Sequence of chain 2.A:
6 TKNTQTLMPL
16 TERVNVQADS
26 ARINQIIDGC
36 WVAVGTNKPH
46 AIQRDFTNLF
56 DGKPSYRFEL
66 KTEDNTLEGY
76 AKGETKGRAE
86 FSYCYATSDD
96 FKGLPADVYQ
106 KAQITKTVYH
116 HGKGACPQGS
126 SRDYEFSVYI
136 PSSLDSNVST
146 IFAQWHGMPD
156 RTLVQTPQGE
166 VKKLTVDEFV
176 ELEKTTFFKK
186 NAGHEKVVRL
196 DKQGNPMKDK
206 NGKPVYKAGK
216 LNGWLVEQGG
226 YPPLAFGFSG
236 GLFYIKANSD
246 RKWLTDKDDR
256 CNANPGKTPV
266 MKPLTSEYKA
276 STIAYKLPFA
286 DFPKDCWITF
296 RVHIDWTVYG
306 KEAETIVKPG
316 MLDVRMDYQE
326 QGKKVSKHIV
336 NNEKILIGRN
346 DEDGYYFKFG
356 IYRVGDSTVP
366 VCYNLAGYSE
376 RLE

Binding-site contacts:
Ligand atom O5S contacts residue ALA23 of chain 2.A at 3.3 Å.
Ligand atom O1 contacts residue GLN223 of chain 2.A at 2.8 Å (h-bond).
Ligand atom O1S contacts residue ARG83 of chain 2.A at 3.4 Å (salt-bridge).
Ligand atom O1 contacts residue ARG156 of chain 2.A at 3.8 Å.
Ligand atom O2S contacts residue ARG156 of chain 2.A at 2.6 Å (salt-bridge).
Ligand atom S1 contacts residue GLY224 of chain 2.A at 3.6 Å (h-bond).
Ligand atom O1S contacts residue PRO154 of chain 2.A at 3.7 Å.
Ligand atom O3S contacts residue GLY224 of chain 2.A at 3.2 Å.
Ligand atom O4S contacts residue ASN20 of chain 2.A at 3.1 Å (h-bond).
Ligand atom O2 contacts residue LEU72 of chain 2.A at 4.0 Å.
Ligand atom C5 contacts residue ARG83 of chain 2.A at 4.0 Å.
Ligand atom O5 contacts residue ARG83 of chain 2.A at 3.3 Å (salt-bridge).
Ligand atom C1 contacts residue GLN223 of chain 2.A at 3.9 Å.
Ligand atom C2 contacts residue GLN223 of chain 2.A at 4.0 Å.
Ligand atom C1 contacts residue ARG156 of chain 2.A at 3.5 Å.
Ligand atom C6 contacts residue LYS81 of chain 2.A at 3.4 Å.
Ligand atom S2 contacts residue LYS111 of chain 2.A at 4.0 Å.
Ligand atom O3S contacts residue HIS151 of chain 2.A at 3.2 Å.
Ligand atom O6S contacts residue LYS111 of chain 2.A at 3.0 Å.
Ligand atom O1S contacts residue GLY40 of chain 2.A at 3.4 Å.
Ligand atom O6A contacts residue LYS81 of chain 2.A at 3.4 Å (salt-bridge).
Ligand atom O6B contacts residue LYS81 of chain 2.A at 2.8 Å (salt-bridge).
Ligand atom O2S contacts residue HIS151 of chain 2.A at 3.6 Å.
Ligand atom O1S contacts residue GLY224 of chain 2.A at 3.0 Å (h-bond).
Ligand atom O6 contacts residue LYS111 of chain 2.A at 3.8 Å.
Ligand atom S1 contacts residue HIS151 of chain 2.A at 4.0 Å.
Ligand atom O2S contacts residue GLN22 of chain 2.A at 3.9 Å.
Ligand atom O6A contacts residue LYS185 of chain 2.A at 3.9 Å.
Ligand atom O1S contacts residue ARG156 of chain 2.A at 2.7 Å (salt-bridge).
Ligand atom S1 contacts residue GLN223 of chain 2.A at 4.0 Å.
Ligand atom O5 contacts residue GLN22 of chain 2.A at 4.0 Å.
Ligand atom S1 contacts residue ARG156 of chain 2.A at 3.4 Å (salt-bridge).
Ligand atom N2 contacts residue GLN223 of chain 2.A at 3.2 Å (h-bond).
Ligand atom O2 contacts residue ARG83 of chain 2.A at 3.9 Å.
Ligand atom O6B contacts residue ARG83 of chain 2.A at 3.6 Å.
Ligand atom S2 contacts residue ASN20 of chain 2.A at 3.5 Å (h-bond).
Ligand atom O3S contacts residue PRO154 of chain 2.A at 3.8 Å.
Ligand atom N2 contacts residue GLY224 of chain 2.A at 4.0 Å.
Ligand atom O5S contacts residue ASN20 of chain 2.A at 2.8 Å (h-bond).
Ligand atom O1S contacts residue GLN223 of chain 2.A at 3.6 Å.

A small-molecule ligand and the protein it binds are described below.
Small molecule (SMILES): O=C(O)C1=C[C@H](O)[C@@H](OS(=O)(=O)O)[C@H](O[C@H]2[C@H](O)[C@@H](NS(=O)(=O)O)[C@@H](O)O[C@@H]2COS(=O)(=O)O)O1